Binding-site contacts:
Ligand atom C3 contacts residue ASN343 of chain 1.A at 3.8 Å.
Ligand atom C8 contacts residue SER371 of chain 1.A at 3.7 Å.
Ligand atom C8 contacts residue ASN343 of chain 1.A at 4.4 Å.
Ligand atom C4 contacts residue ASN343 of chain 1.A at 4.2 Å.
Ligand atom C1 contacts residue ASN343 of chain 1.A at 1.4 Å.
Ligand atom O7 contacts residue ASN343 of chain 1.A at 3.6 Å (h-bond).
Ligand atom N2 contacts residue ASN343 of chain 1.A at 2.8 Å (h-bond).
Ligand atom O5 contacts residue ASN343 of chain 1.A at 2.4 Å (h-bond).
Ligand atom C2 contacts residue ASN343 of chain 1.A at 2.4 Å.
Ligand atom C7 contacts residue ASN343 of chain 1.A at 3.4 Å.
Ligand atom C5 contacts residue ASN343 of chain 1.A at 3.7 Å.

Sequence of chain 1.A:
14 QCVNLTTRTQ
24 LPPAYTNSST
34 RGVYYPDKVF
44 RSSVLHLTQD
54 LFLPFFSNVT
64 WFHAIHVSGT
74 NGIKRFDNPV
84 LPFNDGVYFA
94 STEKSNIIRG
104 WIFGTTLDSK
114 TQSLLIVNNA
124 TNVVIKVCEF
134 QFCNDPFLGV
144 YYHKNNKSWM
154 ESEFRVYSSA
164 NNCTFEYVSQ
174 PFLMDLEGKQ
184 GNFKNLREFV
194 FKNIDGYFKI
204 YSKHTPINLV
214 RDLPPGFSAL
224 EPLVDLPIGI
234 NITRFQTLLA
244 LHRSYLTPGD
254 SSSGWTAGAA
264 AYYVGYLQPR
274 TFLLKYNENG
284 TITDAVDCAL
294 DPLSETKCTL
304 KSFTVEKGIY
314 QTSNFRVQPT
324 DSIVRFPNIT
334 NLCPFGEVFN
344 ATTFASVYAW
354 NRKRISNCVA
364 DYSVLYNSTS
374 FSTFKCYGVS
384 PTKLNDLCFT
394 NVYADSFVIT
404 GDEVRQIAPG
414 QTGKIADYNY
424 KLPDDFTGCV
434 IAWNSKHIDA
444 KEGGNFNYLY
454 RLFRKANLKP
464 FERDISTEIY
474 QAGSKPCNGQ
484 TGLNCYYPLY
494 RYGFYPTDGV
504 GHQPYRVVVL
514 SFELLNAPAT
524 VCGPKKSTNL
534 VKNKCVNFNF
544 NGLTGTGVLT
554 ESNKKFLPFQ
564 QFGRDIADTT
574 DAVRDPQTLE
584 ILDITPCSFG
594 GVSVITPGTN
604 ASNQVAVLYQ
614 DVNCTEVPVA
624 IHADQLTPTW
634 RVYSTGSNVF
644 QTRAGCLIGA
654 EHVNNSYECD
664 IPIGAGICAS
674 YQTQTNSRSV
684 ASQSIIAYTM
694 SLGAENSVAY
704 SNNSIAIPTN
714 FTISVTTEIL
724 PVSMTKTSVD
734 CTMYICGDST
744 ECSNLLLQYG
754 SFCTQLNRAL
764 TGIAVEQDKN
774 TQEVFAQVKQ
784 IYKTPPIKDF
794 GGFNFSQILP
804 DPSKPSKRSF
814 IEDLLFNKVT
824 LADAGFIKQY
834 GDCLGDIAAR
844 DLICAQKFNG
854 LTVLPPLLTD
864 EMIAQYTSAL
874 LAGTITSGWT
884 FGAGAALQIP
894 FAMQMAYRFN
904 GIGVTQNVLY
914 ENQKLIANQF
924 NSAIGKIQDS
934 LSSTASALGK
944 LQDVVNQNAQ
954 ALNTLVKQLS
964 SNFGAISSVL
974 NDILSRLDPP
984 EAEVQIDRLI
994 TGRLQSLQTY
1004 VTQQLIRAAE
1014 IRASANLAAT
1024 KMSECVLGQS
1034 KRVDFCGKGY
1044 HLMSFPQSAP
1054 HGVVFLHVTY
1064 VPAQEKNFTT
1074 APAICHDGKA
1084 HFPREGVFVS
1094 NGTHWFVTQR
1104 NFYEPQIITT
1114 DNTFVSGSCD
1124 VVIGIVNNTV

This small molecule binds to this protein.
Small molecule (SMILES): CC(=O)N[C@@H]1[C@@H](O)[C@H](O)[C@@H](CO)O[C@H]1O